Sequence of chain 1.Q:
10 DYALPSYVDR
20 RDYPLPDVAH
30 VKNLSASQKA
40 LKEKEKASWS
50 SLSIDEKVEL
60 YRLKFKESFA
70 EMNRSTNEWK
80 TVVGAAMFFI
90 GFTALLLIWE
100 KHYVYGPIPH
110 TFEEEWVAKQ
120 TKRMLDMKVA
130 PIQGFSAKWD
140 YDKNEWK

Sequence of chain 1.N:
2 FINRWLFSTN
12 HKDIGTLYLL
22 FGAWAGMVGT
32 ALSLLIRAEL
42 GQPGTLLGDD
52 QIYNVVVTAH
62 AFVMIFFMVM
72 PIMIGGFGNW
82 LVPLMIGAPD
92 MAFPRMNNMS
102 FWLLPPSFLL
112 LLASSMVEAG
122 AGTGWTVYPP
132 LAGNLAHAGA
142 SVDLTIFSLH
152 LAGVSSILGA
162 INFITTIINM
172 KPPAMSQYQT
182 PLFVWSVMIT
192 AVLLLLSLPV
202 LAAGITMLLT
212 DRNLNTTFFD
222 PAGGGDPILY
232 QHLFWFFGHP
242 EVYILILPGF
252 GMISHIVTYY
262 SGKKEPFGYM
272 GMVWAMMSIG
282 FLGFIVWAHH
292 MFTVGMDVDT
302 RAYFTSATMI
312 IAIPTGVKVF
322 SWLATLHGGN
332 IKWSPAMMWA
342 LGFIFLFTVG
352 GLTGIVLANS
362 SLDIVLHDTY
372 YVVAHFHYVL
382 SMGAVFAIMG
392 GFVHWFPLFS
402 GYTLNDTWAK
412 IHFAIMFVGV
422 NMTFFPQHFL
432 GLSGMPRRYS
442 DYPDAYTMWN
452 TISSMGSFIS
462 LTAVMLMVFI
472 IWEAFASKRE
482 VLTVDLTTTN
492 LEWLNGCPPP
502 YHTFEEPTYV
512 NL

A small-molecule ligand and the protein it binds are described below.
Small molecule (SMILES): CCCCCCCCCCO[C@@H]1O[C@H](CO)[C@@H](O[C@H]2O[C@H](CO)[C@@H](O)[C@H](O)[C@H]2O)[C@H](O)[C@H]1O

Sequence of chain 1.Z:
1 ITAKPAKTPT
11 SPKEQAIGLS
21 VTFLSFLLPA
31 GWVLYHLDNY

Sequence of chain 1.Y:
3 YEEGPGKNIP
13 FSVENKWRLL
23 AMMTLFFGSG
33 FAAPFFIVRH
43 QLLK

Binding-site contacts:
Ligand atom O16 contacts residue TRP98 of chain 1.Q at 3.9 Å.
Ligand atom C5 contacts residue TYR35 of chain 1.Z at 4.0 Å (hydrophobic).
Ligand atom O16 contacts residue LEU28 of chain 1.Z at 4.0 Å.
Ligand atom O16 contacts residue GLY31 of chain 1.Z at 3.6 Å.
Ligand atom C43 contacts residue LEU34 of chain 1.Z at 4.0 Å (hydrophobic).
Ligand atom O49 contacts residue LEU28 of chain 1.Z at 2.8 Å (h-bond).
Ligand atom O3 contacts residue HIS36 of chain 1.Z at 3.5 Å.
Ligand atom C57 contacts residue TYR35 of chain 1.Z at 4.1 Å (hydrophobic).
Ligand atom C43 contacts residue LEU35 of chain 1.N at 4.2 Å (hydrophobic).
Ligand atom O1 contacts residue TYR35 of chain 1.Z at 3.2 Å.
Ligand atom O61 contacts residue TRP98 of chain 1.Q at 3.0 Å (h-bond).
Ligand atom O55 contacts residue TRP32 of chain 1.Z at 3.3 Å.
Ligand atom C1 contacts residue LEU28 of chain 1.Z at 3.8 Å (hydrophobic).
Ligand atom C37 contacts residue LEU34 of chain 1.Z at 4.2 Å (hydrophobic).
Ligand atom O5 contacts residue TRP98 of chain 1.Q at 3.4 Å.
Ligand atom C43 contacts residue PHE37 of chain 1.Y at 3.9 Å (hydrophobic).
Ligand atom C6 contacts residue TRP98 of chain 1.Q at 4.1 Å (hydrophobic).
Ligand atom C1 contacts residue TRP32 of chain 1.Z at 3.5 Å (hydrophobic).
Ligand atom C25 contacts residue LEU95 of chain 1.Q at 3.7 Å (hydrophobic).
Ligand atom C25 contacts residue LEU27 of chain 1.Z at 4.2 Å (hydrophobic).
Ligand atom C34 contacts residue PHE459 of chain 1.N at 3.8 Å (hydrophobic).
Ligand atom C19 contacts residue LEU27 of chain 1.Z at 3.5 Å (hydrophobic).
Ligand atom C1 contacts residue GLY31 of chain 1.Z at 3.8 Å.
Ligand atom C18 contacts residue LEU28 of chain 1.Z at 4.1 Å (hydrophobic).
Ligand atom C18 contacts residue TRP98 of chain 1.Q at 3.8 Å (hydrophobic).
Ligand atom C19 contacts residue TRP98 of chain 1.Q at 4.2 Å (hydrophobic).
Ligand atom O49 contacts residue TRP32 of chain 1.Z at 3.6 Å.
Ligand atom C19 contacts residue GLY31 of chain 1.Z at 4.2 Å.
Ligand atom C10 contacts residue TYR35 of chain 1.Z at 3.6 Å (hydrophobic).
Ligand atom C22 contacts residue TRP98 of chain 1.Q at 3.4 Å (hydrophobic).
Ligand atom O3 contacts residue TRP32 of chain 1.Z at 4.0 Å.
Ligand atom C40 contacts residue LEU462 of chain 1.N at 3.7 Å (hydrophobic).
Ligand atom C57 contacts residue TRP98 of chain 1.Q at 3.7 Å (hydrophobic).
Ligand atom O61 contacts residue TYR102 of chain 1.Q at 3.7 Å.
Ligand atom O49 contacts residue GLY31 of chain 1.Z at 4.2 Å.
Ligand atom C25 contacts residue TRP98 of chain 1.Q at 4.2 Å (hydrophobic).
Ligand atom C28 contacts residue LEU27 of chain 1.Z at 3.8 Å (hydrophobic).
Ligand atom O6 contacts residue TYR35 of chain 1.Z at 3.2 Å (h-bond).
Ligand atom O16 contacts residue LEU27 of chain 1.Z at 4.1 Å.
Ligand atom C31 contacts residue TRP98 of chain 1.Q at 3.6 Å (hydrophobic).